The small molecule below binds the protein below.
Small molecule (SMILES): NC12CC3CC(CC(C3)C1)C2

Sequence of chain 1.A:
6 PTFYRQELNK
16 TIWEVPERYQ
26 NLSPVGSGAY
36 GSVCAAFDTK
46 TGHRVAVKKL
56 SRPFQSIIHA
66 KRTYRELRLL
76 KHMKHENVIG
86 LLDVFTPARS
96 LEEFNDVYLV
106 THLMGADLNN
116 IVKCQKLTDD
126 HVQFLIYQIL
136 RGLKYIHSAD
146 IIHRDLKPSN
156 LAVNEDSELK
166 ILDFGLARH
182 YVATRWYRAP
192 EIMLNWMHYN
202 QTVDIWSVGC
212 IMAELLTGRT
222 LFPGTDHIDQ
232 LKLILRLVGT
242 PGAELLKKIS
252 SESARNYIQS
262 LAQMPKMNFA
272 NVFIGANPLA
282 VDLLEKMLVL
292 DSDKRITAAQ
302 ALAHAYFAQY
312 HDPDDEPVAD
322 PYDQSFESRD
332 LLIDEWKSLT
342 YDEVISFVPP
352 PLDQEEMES

Binding-site contacts:
Ligand atom C1 contacts residue ARG237 of chain 1.A at 4.3 Å.
Ligand atom C4 contacts residue VAL273 of chain 1.A at 4.4 Å (hydrophobic).
Ligand atom C7 contacts residue LEU234 of chain 1.A at 4.1 Å (hydrophobic).
Ligand atom C1 contacts residue LEU234 of chain 1.A at 3.9 Å (hydrophobic).
Ligand atom C10 contacts residue LEU222 of chain 1.A at 3.4 Å (hydrophobic).
Ligand atom C6 contacts residue LEU234 of chain 1.A at 3.6 Å (hydrophobic).
Ligand atom C2 contacts residue ARG237 of chain 1.A at 3.5 Å.
Ligand atom C6 contacts residue ARG237 of chain 1.A at 4.2 Å.
Ligand atom N1 contacts residue PRO224 of chain 1.A at 4.5 Å.
Ligand atom C5 contacts residue MET268 of chain 1.A at 4.4 Å (hydrophobic).
Ligand atom C5 contacts residue LEU238 of chain 1.A at 4.0 Å (hydrophobic).
Ligand atom C7 contacts residue LEU222 of chain 1.A at 3.5 Å (hydrophobic).
Ligand atom N1 contacts residue LEU222 of chain 1.A at 2.6 Å (h-bond).
Ligand atom C8 contacts residue LEU222 of chain 1.A at 3.6 Å (hydrophobic).
Ligand atom N1 contacts residue THR221 of chain 1.A at 3.8 Å.
Ligand atom C6 contacts residue LEU238 of chain 1.A at 3.8 Å (hydrophobic).
Ligand atom C4 contacts residue MET268 of chain 1.A at 3.9 Å (hydrophobic).